Sequence of chain 1.I:
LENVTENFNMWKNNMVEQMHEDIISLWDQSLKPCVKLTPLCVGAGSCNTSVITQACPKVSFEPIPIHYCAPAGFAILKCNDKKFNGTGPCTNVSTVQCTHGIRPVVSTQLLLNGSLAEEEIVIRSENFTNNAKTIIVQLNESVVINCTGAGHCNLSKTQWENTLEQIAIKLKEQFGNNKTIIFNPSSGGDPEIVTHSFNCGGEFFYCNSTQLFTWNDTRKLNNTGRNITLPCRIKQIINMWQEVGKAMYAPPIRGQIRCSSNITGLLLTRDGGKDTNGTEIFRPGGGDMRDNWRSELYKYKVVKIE

Binding-site contacts:
Ligand atom O7 contacts residue THR98 of chain 1.I at 4.4 Å.
Ligand atom C8 contacts residue ASN10 of chain 1.I at 4.2 Å.
Ligand atom C7 contacts residue ASN10 of chain 1.I at 3.9 Å.
Ligand atom C3 contacts residue ASN10 of chain 1.I at 2.9 Å.
Ligand atom C1 contacts residue ASN10 of chain 1.I at 1.5 Å.
Ligand atom C8 contacts residue THR98 of chain 1.I at 3.9 Å.
Ligand atom C2 contacts residue ASN10 of chain 1.I at 2.5 Å.
Ligand atom N2 contacts residue VAL11 of chain 1.I at 4.0 Å.
Ligand atom O7 contacts residue VAL11 of chain 1.I at 4.5 Å.
Ligand atom C5 contacts residue ASN10 of chain 1.I at 2.8 Å.
Ligand atom O3 contacts residue ASN10 of chain 1.I at 4.2 Å.
Ligand atom O4 contacts residue ASN10 of chain 1.I at 4.3 Å.
Ligand atom N2 contacts residue ASN10 of chain 1.I at 3.0 Å (h-bond).
Ligand atom C7 contacts residue VAL11 of chain 1.I at 4.2 Å (hydrophobic).
Ligand atom O5 contacts residue ASN10 of chain 1.I at 2.4 Å (h-bond).
Ligand atom C8 contacts residue GLU9 of chain 1.I at 4.5 Å.
Ligand atom C4 contacts residue ASN10 of chain 1.I at 3.4 Å.
Ligand atom C6 contacts residue ASN10 of chain 1.I at 4.2 Å.

A small-molecule ligand and the protein it binds are described below.
Small molecule (SMILES): CC(=O)N[C@@H]1[C@@H](O)[C@H](O)[C@@H](CO)O[C@H]1O